Sequence of chain 3.I:
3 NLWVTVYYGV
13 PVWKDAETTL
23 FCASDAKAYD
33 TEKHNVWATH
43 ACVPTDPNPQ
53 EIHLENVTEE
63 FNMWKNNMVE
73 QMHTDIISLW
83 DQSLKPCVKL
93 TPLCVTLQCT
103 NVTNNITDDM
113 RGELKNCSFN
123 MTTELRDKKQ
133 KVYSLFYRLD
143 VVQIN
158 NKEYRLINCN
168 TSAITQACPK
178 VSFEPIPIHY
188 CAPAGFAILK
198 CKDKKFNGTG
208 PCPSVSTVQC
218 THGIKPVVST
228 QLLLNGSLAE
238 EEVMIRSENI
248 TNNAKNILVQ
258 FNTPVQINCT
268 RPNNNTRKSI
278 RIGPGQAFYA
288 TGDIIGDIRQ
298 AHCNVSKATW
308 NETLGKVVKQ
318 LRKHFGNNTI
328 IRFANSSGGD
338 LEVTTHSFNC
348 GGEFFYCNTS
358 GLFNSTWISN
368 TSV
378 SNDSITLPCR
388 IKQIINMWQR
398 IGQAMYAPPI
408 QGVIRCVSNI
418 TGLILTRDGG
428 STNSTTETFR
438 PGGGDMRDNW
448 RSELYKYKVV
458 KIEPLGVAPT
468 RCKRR

Binding-site contacts:
Ligand atom C3 contacts residue HIS33 of chain 3.G at 3.9 Å.
Ligand atom C6 contacts residue PHE31 of chain 3.G at 3.5 Å (hydrophobic).
Ligand atom C7 contacts residue HIS33 of chain 3.G at 3.1 Å.
Ligand atom O7 contacts residue SER17 of chain 3.L at 2.2 Å (h-bond).
Ligand atom C8 contacts residue SER17 of chain 3.L at 3.8 Å.
Ligand atom O5 contacts residue ASN58 of chain 3.I at 2.3 Å (h-bond).
Ligand atom O6 contacts residue PHE31 of chain 3.G at 2.8 Å (h-bond).
Ligand atom C6 contacts residue SER113 of chain 3.G at 3.7 Å.
Ligand atom C6 contacts residue ASP111 of chain 3.G at 3.4 Å.
Ligand atom C6 contacts residue ASN30 of chain 3.G at 3.8 Å.
Ligand atom O3 contacts residue HIS33 of chain 3.G at 3.1 Å (h-bond).
Ligand atom C3 contacts residue ASN58 of chain 3.I at 3.8 Å.
Ligand atom C7 contacts residue ASN58 of chain 3.I at 3.2 Å.
Ligand atom O2 contacts residue THR115 of chain 3.G at 3.9 Å.
Ligand atom C5 contacts residue ASN58 of chain 3.I at 3.6 Å.
Ligand atom N2 contacts residue HIS33 of chain 3.G at 3.2 Å (h-bond).
Ligand atom C7 contacts residue SER17 of chain 3.L at 3.2 Å.
Ligand atom C8 contacts residue ARG110 of chain 3.G at 3.5 Å.
Ligand atom C1 contacts residue ARG110 of chain 3.G at 3.5 Å.
Ligand atom C8 contacts residue HIS33 of chain 3.G at 3.9 Å.
Ligand atom O2 contacts residue GLY112 of chain 3.G at 2.7 Å (h-bond).
Ligand atom C1 contacts residue ASN58 of chain 3.I at 1.4 Å.
Ligand atom O5 contacts residue ARG110 of chain 3.G at 3.2 Å (salt-bridge).
Ligand atom C8 contacts residue LEU109 of chain 3.G at 3.7 Å (hydrophobic).
Ligand atom O4 contacts residue ASP57 of chain 3.G at 3.5 Å (salt-bridge).
Ligand atom O6 contacts residue ARG110 of chain 3.G at 2.9 Å (salt-bridge).
Ligand atom O7 contacts residue PHE31 of chain 3.G at 4.0 Å.
Ligand atom O7 contacts residue TYR32 of chain 3.G at 3.9 Å.
Ligand atom O7 contacts residue HIS33 of chain 3.G at 3.0 Å (h-bond).
Ligand atom C2 contacts residue ASN58 of chain 3.I at 2.4 Å.
Ligand atom O3 contacts residue THR115 of chain 3.G at 3.8 Å.
Ligand atom C5 contacts residue ARG110 of chain 3.G at 3.2 Å.
Ligand atom O4 contacts residue ASP111 of chain 3.G at 3.9 Å.
Ligand atom N2 contacts residue ASN58 of chain 3.I at 2.9 Å (h-bond).
Ligand atom O6 contacts residue SER113 of chain 3.G at 2.5 Å (h-bond).
Ligand atom C8 contacts residue LEU9 of chain 3.L at 3.7 Å (hydrophobic).
Ligand atom O4 contacts residue THR115 of chain 3.G at 3.8 Å.
Ligand atom C8 contacts residue PHE31 of chain 3.G at 3.8 Å (hydrophobic).
Ligand atom C2 contacts residue GLY112 of chain 3.G at 3.7 Å.
Ligand atom O7 contacts residue ASN58 of chain 3.I at 3.1 Å (h-bond).

The protein below binds the small molecule below.
Small molecule (SMILES): CC(=O)N[C@H]1[C@H](O[C@H]2[C@H](O)[C@@H](NC(C)=O)CO[C@@H]2CO)O[C@H](CO)[C@@H](O[C@@H]2O[C@H](CO[C@H]3O[C@H](CO)[C@@H](O)[C@H](O)[C@@H]3O)[C@@H](O)[C@H](O[C@H]3O[C@H](CO)[C@@H](O)[C@H](O)[C@@H]3O)[C@@H]2O)[C@@H]1O

Sequence of chain 3.G:
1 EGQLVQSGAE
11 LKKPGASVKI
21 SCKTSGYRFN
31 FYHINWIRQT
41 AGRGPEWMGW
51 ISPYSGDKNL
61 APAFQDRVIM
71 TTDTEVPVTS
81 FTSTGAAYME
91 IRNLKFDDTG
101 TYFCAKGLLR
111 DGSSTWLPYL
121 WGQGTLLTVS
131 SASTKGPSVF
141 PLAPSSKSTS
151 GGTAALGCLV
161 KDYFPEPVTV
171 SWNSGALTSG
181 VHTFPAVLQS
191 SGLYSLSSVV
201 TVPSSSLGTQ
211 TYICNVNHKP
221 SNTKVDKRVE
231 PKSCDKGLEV

Sequence of chain 3.L:
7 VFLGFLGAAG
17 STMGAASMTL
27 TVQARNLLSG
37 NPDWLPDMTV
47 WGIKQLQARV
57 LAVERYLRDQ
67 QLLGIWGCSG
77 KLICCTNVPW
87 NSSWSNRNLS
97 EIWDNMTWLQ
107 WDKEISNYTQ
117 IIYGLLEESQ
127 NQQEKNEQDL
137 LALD